A small-molecule ligand and the protein it binds are described below.
Small molecule (SMILES): N[C@@H](CCC(=O)O)C(=O)O

Sequence of chain 1.A:
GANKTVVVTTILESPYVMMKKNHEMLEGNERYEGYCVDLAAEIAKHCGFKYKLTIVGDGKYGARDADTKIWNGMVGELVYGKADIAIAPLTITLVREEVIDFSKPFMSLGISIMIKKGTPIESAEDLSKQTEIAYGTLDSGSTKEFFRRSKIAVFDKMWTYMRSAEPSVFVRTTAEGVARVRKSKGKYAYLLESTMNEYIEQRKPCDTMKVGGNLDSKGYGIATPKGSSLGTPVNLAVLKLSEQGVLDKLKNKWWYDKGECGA

Binding-site contacts:
Ligand atom O contacts residue SER142 of chain 1.A at 2.8 Å (h-bond).
Ligand atom CG contacts residue LEU138 of chain 1.A at 3.9 Å (hydrophobic).
Ligand atom C contacts residue SER142 of chain 1.A at 3.4 Å.
Ligand atom CA contacts residue THR91 of chain 1.A at 3.5 Å.
Ligand atom C contacts residue TYR61 of chain 1.A at 3.7 Å (hydrophobic).
Ligand atom N contacts residue SER142 of chain 1.A at 4.0 Å.
Ligand atom OE2 contacts residue SER142 of chain 1.A at 3.4 Å (h-bond).
Ligand atom N contacts residue TYR220 of chain 1.A at 3.7 Å.
Ligand atom OXT contacts residue PRO89 of chain 1.A at 3.7 Å.
Ligand atom C contacts residue ARG96 of chain 1.A at 3.4 Å.
Ligand atom O contacts residue TYR61 of chain 1.A at 3.5 Å.
Ligand atom C contacts residue GLY141 of chain 1.A at 4.3 Å.
Ligand atom OXT contacts residue SER142 of chain 1.A at 3.9 Å.
Ligand atom CB contacts residue TYR61 of chain 1.A at 3.6 Å (hydrophobic).
Ligand atom OXT contacts residue LEU90 of chain 1.A at 3.6 Å.
Ligand atom N contacts residue TYR61 of chain 1.A at 4.1 Å.
Ligand atom CA contacts residue GLU193 of chain 1.A at 3.3 Å.
Ligand atom OXT contacts residue TYR61 of chain 1.A at 3.5 Å.
Ligand atom OE2 contacts residue THR143 of chain 1.A at 3.1 Å (h-bond).
Ligand atom CG contacts residue GLU193 of chain 1.A at 3.7 Å.
Ligand atom OE1 contacts residue GLU193 of chain 1.A at 3.7 Å.
Ligand atom CB contacts residue GLU193 of chain 1.A at 4.1 Å.
Ligand atom N contacts residue PRO89 of chain 1.A at 3.0 Å (h-bond).
Ligand atom C contacts residue THR91 of chain 1.A at 3.7 Å.
Ligand atom CA contacts residue PRO89 of chain 1.A at 4.1 Å (hydrophobic).
Ligand atom O contacts residue ARG96 of chain 1.A at 2.8 Å (salt-bridge).
Ligand atom CA contacts residue TYR61 of chain 1.A at 4.1 Å (hydrophobic).
Ligand atom OE2 contacts residue GLY141 of chain 1.A at 3.7 Å.
Ligand atom CA contacts residue SER142 of chain 1.A at 3.3 Å.
Ligand atom OE1 contacts residue THR143 of chain 1.A at 2.7 Å (h-bond).
Ligand atom O contacts residue GLY141 of chain 1.A at 3.2 Å.
Ligand atom C contacts residue PRO89 of chain 1.A at 4.3 Å (hydrophobic).
Ligand atom CB contacts residue LEU138 of chain 1.A at 4.1 Å (hydrophobic).
Ligand atom OXT contacts residue THR91 of chain 1.A at 3.0 Å (h-bond).
Ligand atom CD contacts residue LEU138 of chain 1.A at 4.1 Å (hydrophobic).
Ligand atom CD contacts residue THR143 of chain 1.A at 3.4 Å.
Ligand atom N contacts residue GLU193 of chain 1.A at 2.7 Å (salt-bridge).
Ligand atom N contacts residue THR91 of chain 1.A at 2.9 Å (h-bond).
Ligand atom CD contacts residue GLU193 of chain 1.A at 4.0 Å.
Ligand atom OXT contacts residue ARG96 of chain 1.A at 2.8 Å (salt-bridge).